Binding-site contacts:
Ligand atom C8 contacts residue GLY990 of chain 1.C at 4.2 Å.
Ligand atom N2 contacts residue ASN991 of chain 1.C at 2.6 Å (h-bond).
Ligand atom C7 contacts residue SER987 of chain 1.C at 3.9 Å.
Ligand atom C2 contacts residue SER987 of chain 1.C at 3.8 Å.
Ligand atom C2 contacts residue ASN991 of chain 1.C at 2.5 Å.
Ligand atom C3 contacts residue ASN991 of chain 1.C at 3.8 Å.
Ligand atom C8 contacts residue ASN991 of chain 1.C at 3.9 Å.
Ligand atom N2 contacts residue SER987 of chain 1.C at 3.9 Å.
Ligand atom O5 contacts residue ASN991 of chain 1.C at 2.4 Å (h-bond).
Ligand atom C1 contacts residue SER987 of chain 1.C at 4.1 Å.
Ligand atom C7 contacts residue ASN991 of chain 1.C at 3.6 Å.
Ligand atom C5 contacts residue ASN991 of chain 1.C at 3.7 Å.
Ligand atom C1 contacts residue ASN991 of chain 1.C at 1.4 Å.
Ligand atom O7 contacts residue SER987 of chain 1.C at 3.8 Å.
Ligand atom C4 contacts residue ASN991 of chain 1.C at 4.2 Å.

The small molecule below binds the protein below.
Small molecule (SMILES): CC(=O)N[C@@H]1[C@@H](O)[C@H](O)[C@@H](CO)O[C@H]1O

Sequence of chain 1.C:
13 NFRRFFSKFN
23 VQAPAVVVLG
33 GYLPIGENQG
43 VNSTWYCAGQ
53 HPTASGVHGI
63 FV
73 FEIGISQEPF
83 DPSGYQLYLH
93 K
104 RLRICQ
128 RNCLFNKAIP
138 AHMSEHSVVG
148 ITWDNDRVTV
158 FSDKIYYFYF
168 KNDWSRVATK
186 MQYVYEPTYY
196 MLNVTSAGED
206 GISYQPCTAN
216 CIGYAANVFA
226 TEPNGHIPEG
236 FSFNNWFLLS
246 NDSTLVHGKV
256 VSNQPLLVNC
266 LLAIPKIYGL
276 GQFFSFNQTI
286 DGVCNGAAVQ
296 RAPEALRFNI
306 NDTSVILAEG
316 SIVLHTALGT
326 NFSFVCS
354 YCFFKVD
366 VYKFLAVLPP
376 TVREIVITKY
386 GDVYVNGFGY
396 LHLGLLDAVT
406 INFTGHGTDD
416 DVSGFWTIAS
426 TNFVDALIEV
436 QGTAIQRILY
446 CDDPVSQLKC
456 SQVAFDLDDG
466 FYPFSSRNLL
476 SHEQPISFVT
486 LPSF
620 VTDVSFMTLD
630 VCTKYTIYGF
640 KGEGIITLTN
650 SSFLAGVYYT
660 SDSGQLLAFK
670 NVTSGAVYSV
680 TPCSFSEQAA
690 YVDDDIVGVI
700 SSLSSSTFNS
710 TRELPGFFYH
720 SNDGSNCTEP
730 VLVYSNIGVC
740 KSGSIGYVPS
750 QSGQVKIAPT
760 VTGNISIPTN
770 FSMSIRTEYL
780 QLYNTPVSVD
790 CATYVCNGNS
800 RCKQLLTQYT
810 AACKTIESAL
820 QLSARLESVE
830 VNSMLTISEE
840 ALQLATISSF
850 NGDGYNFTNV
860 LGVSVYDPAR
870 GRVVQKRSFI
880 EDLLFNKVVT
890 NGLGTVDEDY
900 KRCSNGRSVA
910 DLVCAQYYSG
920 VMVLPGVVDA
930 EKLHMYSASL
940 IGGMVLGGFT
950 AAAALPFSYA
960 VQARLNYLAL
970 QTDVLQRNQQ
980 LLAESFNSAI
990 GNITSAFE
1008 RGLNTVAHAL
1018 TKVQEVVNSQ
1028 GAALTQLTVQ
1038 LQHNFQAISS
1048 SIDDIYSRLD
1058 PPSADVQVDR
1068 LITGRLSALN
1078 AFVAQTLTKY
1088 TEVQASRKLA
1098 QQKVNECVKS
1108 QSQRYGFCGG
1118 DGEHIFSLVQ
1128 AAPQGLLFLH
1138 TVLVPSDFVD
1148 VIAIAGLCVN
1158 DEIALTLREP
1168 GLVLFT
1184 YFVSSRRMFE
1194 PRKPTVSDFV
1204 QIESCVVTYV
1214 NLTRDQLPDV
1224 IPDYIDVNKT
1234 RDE